Binding-site contacts:
Ligand atom O7 contacts residue ASN19 of chain 4.T at 4.1 Å.
Ligand atom O5 contacts residue ASN19 of chain 4.T at 2.8 Å (h-bond).
Ligand atom C1 contacts residue ASN19 of chain 4.T at 1.7 Å.
Ligand atom C3 contacts residue ASN19 of chain 4.T at 4.1 Å.
Ligand atom C2 contacts residue ASN19 of chain 4.T at 3.0 Å.
Ligand atom C8 contacts residue ASN19 of chain 4.T at 4.3 Å.
Ligand atom N2 contacts residue ASN19 of chain 4.T at 3.1 Å (h-bond).
Ligand atom C5 contacts residue ASN19 of chain 4.T at 3.8 Å.
Ligand atom C7 contacts residue ASN19 of chain 4.T at 3.6 Å.

Sequence of chain 4.T:
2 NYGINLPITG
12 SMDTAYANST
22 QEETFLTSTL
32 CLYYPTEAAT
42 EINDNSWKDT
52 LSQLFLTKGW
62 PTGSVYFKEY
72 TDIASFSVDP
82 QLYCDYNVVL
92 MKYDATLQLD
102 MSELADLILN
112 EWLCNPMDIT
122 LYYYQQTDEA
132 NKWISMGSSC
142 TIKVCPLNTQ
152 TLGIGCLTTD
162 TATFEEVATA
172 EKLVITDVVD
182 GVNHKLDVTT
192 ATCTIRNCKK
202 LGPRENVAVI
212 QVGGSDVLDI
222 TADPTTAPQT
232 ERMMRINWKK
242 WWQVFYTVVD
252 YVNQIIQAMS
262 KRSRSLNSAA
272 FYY

The protein below binds the small molecule below.
Small molecule (SMILES): CC(=O)N[C@H]1[C@H](O[C@H]2[C@H](O)[C@@H](NC(C)=O)CO[C@@H]2CO)O[C@H](CO)[C@@H](O)[C@@H]1O